Sequence of chain 1.C:
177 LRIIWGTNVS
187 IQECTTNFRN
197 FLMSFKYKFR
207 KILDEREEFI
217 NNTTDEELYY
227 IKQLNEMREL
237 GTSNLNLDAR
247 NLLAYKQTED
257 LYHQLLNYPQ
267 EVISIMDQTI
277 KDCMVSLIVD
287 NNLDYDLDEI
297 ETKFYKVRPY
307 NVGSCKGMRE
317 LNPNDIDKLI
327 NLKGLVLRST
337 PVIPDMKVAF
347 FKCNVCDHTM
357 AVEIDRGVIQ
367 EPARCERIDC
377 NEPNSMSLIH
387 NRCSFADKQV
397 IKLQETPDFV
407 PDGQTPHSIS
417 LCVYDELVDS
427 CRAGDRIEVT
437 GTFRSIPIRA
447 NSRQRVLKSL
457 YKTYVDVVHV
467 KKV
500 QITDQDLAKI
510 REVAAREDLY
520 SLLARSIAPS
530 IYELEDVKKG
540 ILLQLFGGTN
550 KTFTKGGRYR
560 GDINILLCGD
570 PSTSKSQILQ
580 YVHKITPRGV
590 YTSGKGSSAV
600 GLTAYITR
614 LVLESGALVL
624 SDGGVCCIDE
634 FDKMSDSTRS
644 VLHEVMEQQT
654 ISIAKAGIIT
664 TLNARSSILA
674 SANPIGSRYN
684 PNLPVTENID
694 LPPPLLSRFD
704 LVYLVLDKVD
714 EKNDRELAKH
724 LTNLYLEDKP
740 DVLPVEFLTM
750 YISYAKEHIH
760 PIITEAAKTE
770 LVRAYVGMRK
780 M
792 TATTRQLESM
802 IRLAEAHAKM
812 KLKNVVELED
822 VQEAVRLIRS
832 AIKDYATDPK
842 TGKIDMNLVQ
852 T

Sequence of chain 1.F:
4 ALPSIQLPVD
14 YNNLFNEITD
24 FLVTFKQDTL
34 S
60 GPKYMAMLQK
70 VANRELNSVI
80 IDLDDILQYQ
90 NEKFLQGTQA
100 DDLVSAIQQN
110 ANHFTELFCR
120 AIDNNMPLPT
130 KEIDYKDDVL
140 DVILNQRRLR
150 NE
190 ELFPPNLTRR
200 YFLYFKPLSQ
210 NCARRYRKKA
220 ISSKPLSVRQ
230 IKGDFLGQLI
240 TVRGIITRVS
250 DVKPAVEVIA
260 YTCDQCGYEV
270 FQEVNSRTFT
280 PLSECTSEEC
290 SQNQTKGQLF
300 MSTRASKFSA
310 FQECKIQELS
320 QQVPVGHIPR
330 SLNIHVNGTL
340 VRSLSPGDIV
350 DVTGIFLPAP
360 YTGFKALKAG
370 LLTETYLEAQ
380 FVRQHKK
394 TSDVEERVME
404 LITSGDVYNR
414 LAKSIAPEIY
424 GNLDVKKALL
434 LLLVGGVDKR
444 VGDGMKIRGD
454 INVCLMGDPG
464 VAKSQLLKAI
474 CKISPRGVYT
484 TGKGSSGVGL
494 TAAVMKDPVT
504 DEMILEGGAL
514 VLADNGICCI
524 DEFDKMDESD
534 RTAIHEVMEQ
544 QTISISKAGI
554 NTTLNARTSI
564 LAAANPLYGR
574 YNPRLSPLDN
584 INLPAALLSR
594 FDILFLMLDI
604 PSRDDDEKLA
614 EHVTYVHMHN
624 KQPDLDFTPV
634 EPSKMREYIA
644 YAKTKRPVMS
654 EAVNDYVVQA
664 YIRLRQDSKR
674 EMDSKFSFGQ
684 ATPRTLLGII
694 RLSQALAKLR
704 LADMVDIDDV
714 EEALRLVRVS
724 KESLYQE

Binding-site contacts:
Ligand atom O3A contacts residue SER573 of chain 1.C at 2.5 Å (h-bond).
Ligand atom O2G contacts residue ARG687 of chain 1.F at 2.8 Å (salt-bridge).
Ligand atom O1A contacts residue SER575 of chain 1.C at 2.9 Å (h-bond).
Ligand atom N7 contacts residue THR572 of chain 1.C at 3.1 Å (h-bond).
Ligand atom PB contacts residue SER573 of chain 1.C at 3.2 Å.
Ligand atom O1A contacts residue SER573 of chain 1.C at 2.9 Å.
Ligand atom O3A contacts residue MG1 of chain 1.W at 3.0 Å.
Ligand atom N6 contacts residue TYR531 of chain 1.C at 2.7 Å (h-bond).
Ligand atom O3A contacts residue THR572 of chain 1.C at 2.9 Å (h-bond).
Ligand atom O2G contacts residue ARG593 of chain 1.F at 2.6 Å (salt-bridge).
Ligand atom O3G contacts residue ARG593 of chain 1.F at 3.1 Å (salt-bridge).
Ligand atom O2B contacts residue SER573 of chain 1.C at 2.7 Å (h-bond).
Ligand atom O1B contacts residue SER575 of chain 1.C at 2.5 Å (h-bond).
Ligand atom PA contacts residue MG1 of chain 1.W at 2.4 Å.
Ligand atom O3B contacts residue SER571 of chain 1.C at 2.8 Å (h-bond).
Ligand atom O2G contacts residue SER571 of chain 1.C at 3.2 Å (h-bond).
Ligand atom O1A contacts residue GLN576 of chain 1.C at 3.0 Å (h-bond).
Ligand atom O1B contacts residue MG1 of chain 1.W at 1.8 Å.
Ligand atom O2A contacts residue GLU542 of chain 1.F at 2.4 Å (salt-bridge).
Ligand atom O3G contacts residue MG1 of chain 1.W at 1.9 Å.
Ligand atom PA contacts residue GLU542 of chain 1.F at 3.2 Å.
Ligand atom O3B contacts residue LYS574 of chain 1.C at 3.2 Å (salt-bridge).
Ligand atom O5' contacts residue GLU542 of chain 1.F at 2.9 Å (salt-bridge).
Ligand atom O2G contacts residue PRO570 of chain 1.C at 3.0 Å.
Ligand atom C8 contacts residue THR572 of chain 1.C at 3.2 Å.
Ligand atom O1B contacts residue LYS574 of chain 1.C at 3.0 Å (salt-bridge).
Ligand atom O2B contacts residue LYS574 of chain 1.C at 2.4 Å (salt-bridge).
Ligand atom PG contacts residue MG1 of chain 1.W at 3.2 Å.
Ligand atom O4' contacts residue SER571 of chain 1.C at 2.8 Å (h-bond).
Ligand atom O3' contacts residue LEU690 of chain 1.F at 3.1 Å.
Ligand atom C8 contacts residue SER571 of chain 1.C at 2.8 Å.
Ligand atom O3B contacts residue PRO570 of chain 1.C at 3.0 Å.
Ligand atom O3A contacts residue SER571 of chain 1.C at 3.2 Å.
Ligand atom PB contacts residue MG1 of chain 1.W at 2.8 Å.
Ligand atom O1A contacts residue MG1 of chain 1.W at 2.4 Å.
Ligand atom O2B contacts residue THR572 of chain 1.C at 2.8 Å (h-bond).
Ligand atom C5' contacts residue SER571 of chain 1.C at 3.1 Å.
Ligand atom PB contacts residue LYS574 of chain 1.C at 3.0 Å.
Ligand atom N1 contacts residue TYR531 of chain 1.C at 3.0 Å (h-bond).
Ligand atom O2A contacts residue MG1 of chain 1.W at 1.9 Å.

A protein and the small-molecule ligand that binds it are described below.
Small molecule (SMILES): Nc1ncnc2c1ncn2[C@@H]1O[C@H](COP(=O)(O)OP(=O)(O)OP(O)(O)=S)[C@@H](O)[C@H]1O